Sequence of chain 1.V:
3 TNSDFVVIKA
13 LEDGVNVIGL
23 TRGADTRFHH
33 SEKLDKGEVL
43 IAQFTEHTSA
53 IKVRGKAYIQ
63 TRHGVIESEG

Binding-site contacts:
Ligand atom OXT contacts residue HIS49 of chain 1.V at 3.9 Å.
Ligand atom O contacts residue THR47 of chain 1.V at 3.5 Å.
Ligand atom CG contacts residue SER51 of chain 1.L at 3.8 Å.
Ligand atom CH2 contacts residue GLY21 of chain 1.V at 3.5 Å.
Ligand atom CB contacts residue SER51 of chain 1.L at 3.4 Å.
Ligand atom CE2 contacts residue ALA44 of chain 1.V at 4.0 Å (hydrophobic).
Ligand atom CA contacts residue SER51 of chain 1.L at 3.9 Å.
Ligand atom N contacts residue ARG24 of chain 1.L at 3.9 Å.
Ligand atom CE2 contacts residue GLN45 of chain 1.V at 3.9 Å.
Ligand atom C contacts residue THR47 of chain 1.V at 3.4 Å.
Ligand atom CZ2 contacts residue ALA44 of chain 1.V at 3.9 Å (hydrophobic).
Ligand atom CB contacts residue THR28 of chain 1.L at 3.5 Å.
Ligand atom C contacts residue THR50 of chain 1.V at 3.9 Å.
Ligand atom OXT contacts residue THR47 of chain 1.V at 2.5 Å (h-bond).
Ligand atom OXT contacts residue THR50 of chain 1.V at 2.8 Å (h-bond).
Ligand atom CE2 contacts residue THR50 of chain 1.V at 3.9 Å.
Ligand atom CA contacts residue THR28 of chain 1.L at 3.3 Å.
Ligand atom C contacts residue SER51 of chain 1.L at 3.6 Å.
Ligand atom N contacts residue THR23 of chain 1.L at 3.0 Å (h-bond).
Ligand atom CZ3 contacts residue GLY21 of chain 1.V at 3.6 Å.
Ligand atom O contacts residue GLY25 of chain 1.L at 3.1 Å (h-bond).
Ligand atom O contacts residue ARG24 of chain 1.L at 3.6 Å.
Ligand atom CA contacts residue GLY25 of chain 1.L at 3.5 Å.
Ligand atom N contacts residue ASP27 of chain 1.L at 3.2 Å (salt-bridge).
Ligand atom CB contacts residue THR23 of chain 1.L at 3.8 Å.
Ligand atom CD1 contacts residue GLN45 of chain 1.V at 3.6 Å.
Ligand atom CA contacts residue THR23 of chain 1.L at 3.9 Å.
Ligand atom CD1 contacts residue SER51 of chain 1.L at 3.4 Å.
Ligand atom C contacts residue GLY25 of chain 1.L at 3.5 Å.
Ligand atom CZ2 contacts residue THR50 of chain 1.V at 4.0 Å.
Ligand atom CZ2 contacts residue ILE53 of chain 1.V at 4.0 Å (hydrophobic).
Ligand atom CE3 contacts residue HIS32 of chain 1.V at 4.0 Å.
Ligand atom CD1 contacts residue THR47 of chain 1.V at 3.7 Å.
Ligand atom N contacts residue GLY25 of chain 1.L at 2.7 Å (h-bond).
Ligand atom CD2 contacts residue THR50 of chain 1.V at 4.0 Å.
Ligand atom O contacts residue SER51 of chain 1.L at 2.8 Å (h-bond).
Ligand atom N contacts residue THR28 of chain 1.L at 2.8 Å (h-bond).
Ligand atom NE1 contacts residue GLN45 of chain 1.V at 2.8 Å (h-bond).
Ligand atom NE1 contacts residue ALA44 of chain 1.V at 3.9 Å.
Ligand atom OXT contacts residue HIS31 of chain 1.V at 3.9 Å.

Sequence of chain 1.L:
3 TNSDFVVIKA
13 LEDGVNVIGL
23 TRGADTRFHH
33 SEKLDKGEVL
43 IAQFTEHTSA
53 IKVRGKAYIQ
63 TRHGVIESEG

The protein below binds the small molecule below.
Small molecule (SMILES): N[C@@H](Cc1c[nH]c2ccccc12)C(=O)O